A protein and the small-molecule ligand that binds it are described below.
Small molecule (SMILES): CC1CCC(NC(=O)Cn2ccnc2)CC1

Binding-site contacts:
Ligand atom C5 contacts residue ARG185 of chain 1.A at 4.1 Å.
Ligand atom O contacts residue GLY19 of chain 1.A at 4.2 Å.
Ligand atom C7 contacts residue GLY19 of chain 1.A at 4.2 Å.
Ligand atom C6 contacts residue ARG185 of chain 1.A at 3.7 Å.
Ligand atom C7 contacts residue PRO18 of chain 1.A at 4.3 Å (hydrophobic).
Ligand atom O contacts residue TYR186 of chain 1.A at 3.9 Å.
Ligand atom O contacts residue PRO18 of chain 1.A at 3.7 Å.
Ligand atom C contacts residue ARG185 of chain 1.A at 4.0 Å.
Ligand atom C6 contacts residue TYR186 of chain 1.A at 3.7 Å (hydrophobic).
Ligand atom C3 contacts residue GLY19 of chain 1.A at 4.2 Å.
Ligand atom C7 contacts residue TYR186 of chain 1.A at 4.5 Å (hydrophobic).
Ligand atom C5 contacts residue TYR186 of chain 1.A at 3.3 Å (hydrophobic).
Ligand atom C4 contacts residue TYR186 of chain 1.A at 4.4 Å (hydrophobic).
Ligand atom C contacts residue TYR186 of chain 1.A at 4.2 Å (hydrophobic).
Ligand atom C1 contacts residue ARG185 of chain 1.A at 4.4 Å.
Ligand atom C4 contacts residue GLY19 of chain 1.A at 3.3 Å.
Ligand atom C5 contacts residue GLY19 of chain 1.A at 4.0 Å.
Ligand atom C1 contacts residue TYR186 of chain 1.A at 3.7 Å (hydrophobic).
Ligand atom O contacts residue ARG185 of chain 1.A at 4.3 Å.
Ligand atom N contacts residue GLY19 of chain 1.A at 3.7 Å.

Sequence of chain 1.A:
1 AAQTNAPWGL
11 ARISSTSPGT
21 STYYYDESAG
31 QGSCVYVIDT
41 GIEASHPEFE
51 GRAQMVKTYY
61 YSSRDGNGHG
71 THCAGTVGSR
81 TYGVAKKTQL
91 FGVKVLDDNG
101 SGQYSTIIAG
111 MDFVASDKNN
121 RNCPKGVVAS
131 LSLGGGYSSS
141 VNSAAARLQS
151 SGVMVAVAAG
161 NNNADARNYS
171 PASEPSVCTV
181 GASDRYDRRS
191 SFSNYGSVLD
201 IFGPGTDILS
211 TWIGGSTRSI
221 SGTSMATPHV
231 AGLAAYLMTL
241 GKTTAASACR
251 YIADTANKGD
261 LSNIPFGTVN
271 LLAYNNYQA